A small-molecule ligand and the protein it binds are described below.
Small molecule (SMILES): Cc1cc(=O)oc2cc(Oc3ccc(Cl)cc3O)ccc12

Sequence of chain 1.A:
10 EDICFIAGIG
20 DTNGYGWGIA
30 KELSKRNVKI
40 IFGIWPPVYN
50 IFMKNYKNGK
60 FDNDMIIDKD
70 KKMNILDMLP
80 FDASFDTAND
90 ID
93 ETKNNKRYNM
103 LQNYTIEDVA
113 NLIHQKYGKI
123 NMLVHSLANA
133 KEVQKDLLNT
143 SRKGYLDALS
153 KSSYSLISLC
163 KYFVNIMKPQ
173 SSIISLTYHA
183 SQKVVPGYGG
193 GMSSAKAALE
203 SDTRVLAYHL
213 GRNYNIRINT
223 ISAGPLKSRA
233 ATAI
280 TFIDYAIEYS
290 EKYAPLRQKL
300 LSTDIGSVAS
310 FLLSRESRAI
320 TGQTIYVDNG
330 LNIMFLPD

Binding-site contacts:
Ligand atom O11 contacts residue NAD1 of chain 1.D at 3.8 Å.
Ligand atom O13 contacts residue NAD1 of chain 1.D at 3.2 Å.
Ligand atom C12 contacts residue ASN131 of chain 1.A at 3.8 Å.
Ligand atom C9 contacts residue ALA232 of chain 1.A at 3.7 Å (hydrophobic).
Ligand atom C19 contacts residue ALA233 of chain 1.A at 3.5 Å (hydrophobic).
Ligand atom C9 contacts residue ALA130 of chain 1.A at 2.9 Å (hydrophobic).
Ligand atom CL1 contacts residue PHE281 of chain 1.A at 3.7 Å.
Ligand atom C1 contacts residue ILE236 of chain 1.A at 3.9 Å (hydrophobic).
Ligand atom CL1 contacts residue ILE282 of chain 1.A at 3.9 Å.
Ligand atom C12 contacts residue ALA132 of chain 1.A at 3.6 Å (hydrophobic).
Ligand atom C8 contacts residue ASN131 of chain 1.A at 3.2 Å.
Ligand atom C15 contacts residue TYR190 of chain 1.A at 3.4 Å (hydrophobic).
Ligand atom C16 contacts residue TYR180 of chain 1.A at 3.8 Å (hydrophobic).
Ligand atom O20 contacts residue LYS198 of chain 1.A at 3.9 Å.
Ligand atom C4 contacts residue ALA232 of chain 1.A at 3.3 Å (hydrophobic).
Ligand atom C14 contacts residue NAD1 of chain 1.D at 3.4 Å.
Ligand atom C15 contacts residue NAD1 of chain 1.D at 3.4 Å.
Ligand atom CL1 contacts residue TYR180 of chain 1.A at 3.5 Å.
Ligand atom C12 contacts residue VAL135 of chain 1.A at 3.9 Å (hydrophobic).
Ligand atom C7 contacts residue ASN131 of chain 1.A at 3.8 Å.
Ligand atom O20 contacts residue TYR190 of chain 1.A at 2.5 Å (h-bond).
Ligand atom C8 contacts residue ALA130 of chain 1.A at 3.4 Å (hydrophobic).
Ligand atom C19 contacts residue ILE236 of chain 1.A at 3.8 Å (hydrophobic).
Ligand atom C16 contacts residue NAD1 of chain 1.D at 3.3 Å.
Ligand atom C18 contacts residue ILE282 of chain 1.A at 3.9 Å (hydrophobic).
Ligand atom C19 contacts residue NAD1 of chain 1.D at 3.3 Å.
Ligand atom O11 contacts residue ALA232 of chain 1.A at 3.1 Å.
Ligand atom O10 contacts residue ALA130 of chain 1.A at 3.1 Å (h-bond).
Ligand atom C3 contacts residue ALA232 of chain 1.A at 3.5 Å (hydrophobic).
Ligand atom O20 contacts residue NAD1 of chain 1.D at 2.7 Å (h-bond).
Ligand atom C18 contacts residue ALA233 of chain 1.A at 3.6 Å (hydrophobic).
Ligand atom O10 contacts residue NAD1 of chain 1.D at 3.3 Å.
Ligand atom C16 contacts residue TYR190 of chain 1.A at 3.3 Å (hydrophobic).
Ligand atom C2 contacts residue NAD1 of chain 1.D at 3.8 Å.
Ligand atom C3 contacts residue ALA130 of chain 1.A at 3.8 Å (hydrophobic).
Ligand atom C4 contacts residue ALA130 of chain 1.A at 3.6 Å (hydrophobic).
Ligand atom C17 contacts residue NAD1 of chain 1.D at 3.4 Å.
Ligand atom CL1 contacts residue NAD1 of chain 1.D at 3.6 Å.
Ligand atom C18 contacts residue NAD1 of chain 1.D at 3.3 Å.
Ligand atom O11 contacts residue ALA130 of chain 1.A at 3.0 Å (h-bond).